Sequence of chain 6.A:
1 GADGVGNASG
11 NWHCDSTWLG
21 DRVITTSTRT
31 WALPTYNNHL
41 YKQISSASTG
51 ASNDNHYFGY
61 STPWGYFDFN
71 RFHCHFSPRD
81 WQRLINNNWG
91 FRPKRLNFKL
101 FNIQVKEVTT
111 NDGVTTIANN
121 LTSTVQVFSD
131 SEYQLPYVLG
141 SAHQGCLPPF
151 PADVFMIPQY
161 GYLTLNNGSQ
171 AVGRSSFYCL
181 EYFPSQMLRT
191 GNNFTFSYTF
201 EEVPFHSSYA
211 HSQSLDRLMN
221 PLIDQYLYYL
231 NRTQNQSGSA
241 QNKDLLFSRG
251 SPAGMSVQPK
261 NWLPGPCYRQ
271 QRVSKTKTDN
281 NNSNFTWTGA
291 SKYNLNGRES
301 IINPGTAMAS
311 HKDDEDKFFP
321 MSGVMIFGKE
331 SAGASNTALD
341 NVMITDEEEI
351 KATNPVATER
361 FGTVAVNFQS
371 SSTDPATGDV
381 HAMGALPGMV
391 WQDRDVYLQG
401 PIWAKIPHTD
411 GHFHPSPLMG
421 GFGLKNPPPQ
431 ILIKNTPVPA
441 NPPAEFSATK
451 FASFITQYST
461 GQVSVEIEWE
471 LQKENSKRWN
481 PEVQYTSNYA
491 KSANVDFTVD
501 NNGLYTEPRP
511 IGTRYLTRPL

Binding-site contacts:
Ligand atom O1A contacts residue ASN231 of chain 6.A at 2.7 Å (h-bond).
Ligand atom O10 contacts residue SER256 of chain 6.A at 3.5 Å (h-bond).
Ligand atom O1B contacts residue ASN284 of chain 5.A at 3.7 Å.
Ligand atom C11 contacts residue GLY254 of chain 6.A at 3.6 Å.
Ligand atom O2 contacts residue TRP287 of chain 5.A at 4.5 Å.
Ligand atom C11 contacts residue ALA253 of chain 6.A at 3.6 Å (hydrophobic).
Ligand atom C2 contacts residue THR286 of chain 5.A at 4.2 Å.
Ligand atom C11 contacts residue SER256 of chain 6.A at 4.3 Å.
Ligand atom C10 contacts residue ASN55 of chain 5.A at 3.8 Å.
Ligand atom C2 contacts residue ASN231 of chain 6.A at 4.0 Å.
Ligand atom C3 contacts residue THR286 of chain 5.A at 3.5 Å.
Ligand atom C1 contacts residue ASN284 of chain 5.A at 3.8 Å.
Ligand atom C3 contacts residue ASN231 of chain 6.A at 3.9 Å.
Ligand atom C5 contacts residue ASN231 of chain 6.A at 4.5 Å.
Ligand atom O4 contacts residue TRP287 of chain 5.A at 4.1 Å.
Ligand atom O4 contacts residue ASN231 of chain 6.A at 4.2 Å.
Ligand atom O2 contacts residue ASN284 of chain 5.A at 3.0 Å (h-bond).
Ligand atom O1B contacts residue ASN231 of chain 6.A at 4.3 Å.
Ligand atom C1 contacts residue ASN231 of chain 6.A at 3.6 Å.
Ligand atom O2 contacts residue ARG232 of chain 6.A at 4.5 Å.
Ligand atom O1A contacts residue THR286 of chain 5.A at 4.2 Å.
Ligand atom O4 contacts residue VAL257 of chain 6.A at 3.1 Å.
Ligand atom C2 contacts residue ASN284 of chain 5.A at 3.9 Å.
Ligand atom C1 contacts residue ARG232 of chain 6.A at 3.6 Å.
Ligand atom C3 contacts residue TRP287 of chain 5.A at 4.1 Å (hydrophobic).
Ligand atom C10 contacts residue SER256 of chain 6.A at 4.2 Å.
Ligand atom C4 contacts residue ASN231 of chain 6.A at 3.5 Å.
Ligand atom O1A contacts residue ASN284 of chain 5.A at 4.5 Å.
Ligand atom O2 contacts residue ASN231 of chain 6.A at 4.2 Å.
Ligand atom O2 contacts residue THR286 of chain 5.A at 4.0 Å.
Ligand atom C11 contacts residue ASN55 of chain 5.A at 3.2 Å.
Ligand atom C4 contacts residue VAL257 of chain 6.A at 4.4 Å (hydrophobic).
Ligand atom O1A contacts residue ARG232 of chain 6.A at 3.5 Å.
Ligand atom O10 contacts residue ASN55 of chain 5.A at 3.4 Å (h-bond).
Ligand atom O10 contacts residue SER52 of chain 5.A at 4.4 Å.
Ligand atom O1B contacts residue ARG232 of chain 6.A at 2.5 Å (salt-bridge).

A protein and the small-molecule ligand that binds it are described below.
Small molecule (SMILES): CC(=O)N[C@H]1[C@H]([C@H](O)[C@H](O)CO)O[C@@](O)(C(=O)O)C[C@@H]1O

Sequence of chain 5.A:
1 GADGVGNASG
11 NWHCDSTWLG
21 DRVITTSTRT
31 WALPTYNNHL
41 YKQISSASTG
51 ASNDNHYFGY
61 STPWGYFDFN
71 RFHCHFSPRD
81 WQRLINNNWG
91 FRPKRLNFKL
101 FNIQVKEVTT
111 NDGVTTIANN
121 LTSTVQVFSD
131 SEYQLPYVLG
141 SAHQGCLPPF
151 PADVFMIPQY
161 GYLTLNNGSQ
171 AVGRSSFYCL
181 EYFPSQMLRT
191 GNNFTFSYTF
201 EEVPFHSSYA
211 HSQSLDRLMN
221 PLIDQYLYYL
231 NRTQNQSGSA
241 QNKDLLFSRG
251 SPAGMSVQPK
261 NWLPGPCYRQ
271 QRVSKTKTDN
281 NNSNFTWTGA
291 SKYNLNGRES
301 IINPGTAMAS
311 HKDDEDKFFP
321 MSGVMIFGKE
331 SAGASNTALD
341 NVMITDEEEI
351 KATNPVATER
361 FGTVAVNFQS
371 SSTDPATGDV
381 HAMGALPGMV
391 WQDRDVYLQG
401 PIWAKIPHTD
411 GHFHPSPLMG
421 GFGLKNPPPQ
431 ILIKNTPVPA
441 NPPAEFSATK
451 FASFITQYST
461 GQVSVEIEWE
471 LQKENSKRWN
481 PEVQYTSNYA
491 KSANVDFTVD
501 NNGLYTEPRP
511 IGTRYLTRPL